Binding-site contacts:
Ligand atom C5 contacts residue ASN92 of chain 1.C at 3.7 Å.
Ligand atom C2 contacts residue ASN92 of chain 1.C at 2.4 Å.
Ligand atom O5 contacts residue ASN92 of chain 1.C at 2.4 Å (h-bond).
Ligand atom C1 contacts residue ASN92 of chain 1.C at 1.4 Å.
Ligand atom C7 contacts residue ASN92 of chain 1.C at 3.2 Å.
Ligand atom N2 contacts residue ASN92 of chain 1.C at 2.8 Å (h-bond).
Ligand atom C3 contacts residue ASN92 of chain 1.C at 3.6 Å.
Ligand atom O7 contacts residue ASN92 of chain 1.C at 3.2 Å (h-bond).
Ligand atom C4 contacts residue ASN92 of chain 1.C at 4.1 Å.
Ligand atom C8 contacts residue ASN92 of chain 1.C at 4.0 Å.

Sequence of chain 1.C:
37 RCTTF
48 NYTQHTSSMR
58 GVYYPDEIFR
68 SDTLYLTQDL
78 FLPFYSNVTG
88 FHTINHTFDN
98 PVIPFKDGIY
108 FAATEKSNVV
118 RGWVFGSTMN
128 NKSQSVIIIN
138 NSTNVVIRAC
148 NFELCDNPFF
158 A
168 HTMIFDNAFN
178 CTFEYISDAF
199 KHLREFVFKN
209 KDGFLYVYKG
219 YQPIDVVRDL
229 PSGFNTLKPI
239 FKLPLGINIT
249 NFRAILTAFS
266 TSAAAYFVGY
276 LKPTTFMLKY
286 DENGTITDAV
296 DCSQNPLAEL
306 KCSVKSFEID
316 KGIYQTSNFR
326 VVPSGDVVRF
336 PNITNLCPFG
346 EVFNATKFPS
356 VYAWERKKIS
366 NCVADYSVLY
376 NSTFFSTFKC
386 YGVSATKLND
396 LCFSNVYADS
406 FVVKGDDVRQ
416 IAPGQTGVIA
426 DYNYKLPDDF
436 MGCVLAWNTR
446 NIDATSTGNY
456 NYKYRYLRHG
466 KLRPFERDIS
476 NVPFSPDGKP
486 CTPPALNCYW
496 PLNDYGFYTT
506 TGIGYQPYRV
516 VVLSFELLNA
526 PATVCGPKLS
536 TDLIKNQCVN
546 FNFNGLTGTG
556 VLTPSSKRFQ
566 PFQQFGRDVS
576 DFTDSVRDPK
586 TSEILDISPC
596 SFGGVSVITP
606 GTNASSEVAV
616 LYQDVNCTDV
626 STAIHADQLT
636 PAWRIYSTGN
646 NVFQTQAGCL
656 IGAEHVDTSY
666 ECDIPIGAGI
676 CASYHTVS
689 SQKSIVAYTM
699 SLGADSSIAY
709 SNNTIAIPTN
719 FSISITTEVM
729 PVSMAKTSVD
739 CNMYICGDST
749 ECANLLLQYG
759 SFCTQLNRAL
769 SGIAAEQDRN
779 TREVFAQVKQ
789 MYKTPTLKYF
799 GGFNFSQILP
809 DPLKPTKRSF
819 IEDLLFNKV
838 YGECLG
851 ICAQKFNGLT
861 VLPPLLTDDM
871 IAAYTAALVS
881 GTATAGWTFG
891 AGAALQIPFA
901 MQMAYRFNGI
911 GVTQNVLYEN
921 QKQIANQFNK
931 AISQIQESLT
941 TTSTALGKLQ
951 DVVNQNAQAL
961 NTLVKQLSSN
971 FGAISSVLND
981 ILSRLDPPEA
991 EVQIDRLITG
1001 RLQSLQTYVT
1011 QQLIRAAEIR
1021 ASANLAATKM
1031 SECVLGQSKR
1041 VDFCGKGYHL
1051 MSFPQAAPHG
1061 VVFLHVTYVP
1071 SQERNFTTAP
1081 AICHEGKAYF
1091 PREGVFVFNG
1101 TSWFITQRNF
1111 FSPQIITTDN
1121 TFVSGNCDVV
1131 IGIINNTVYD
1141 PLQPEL

A small-molecule ligand and the protein it binds are described below.
Small molecule (SMILES): CC(=O)N[C@@H]1[C@@H](O)[C@H](O)[C@@H](CO)O[C@H]1O